Binding-site contacts:
Ligand atom OP2 contacts residue ASP273 of chain 14.A at 2.4 Å.
Ligand atom P contacts residue PHE272 of chain 14.A at 4.3 Å.
Ligand atom P contacts residue ASN491 of chain 14.A at 3.0 Å.
Ligand atom O5' contacts residue ASN491 of chain 14.A at 3.5 Å (h-bond).
Ligand atom C5' contacts residue ASN491 of chain 14.A at 4.0 Å.
Ligand atom P contacts residue TYR271 of chain 14.A at 4.5 Å.
Ligand atom OP2 contacts residue ASN491 of chain 14.A at 1.7 Å (h-bond).
Ligand atom O5' contacts residue ASP273 of chain 14.A at 4.1 Å.
Ligand atom OP1 contacts residue PHE272 of chain 14.A at 3.4 Å.
Ligand atom OP1 contacts residue ASP273 of chain 14.A at 3.3 Å.
Ligand atom OP1 contacts residue TYR271 of chain 14.A at 3.1 Å (h-bond).
Ligand atom C5' contacts residue ASP273 of chain 14.A at 3.8 Å.
Ligand atom P contacts residue ASP273 of chain 14.A at 2.8 Å.
Ligand atom OP1 contacts residue ASN491 of chain 14.A at 3.6 Å.

Sequence of chain 14.A:
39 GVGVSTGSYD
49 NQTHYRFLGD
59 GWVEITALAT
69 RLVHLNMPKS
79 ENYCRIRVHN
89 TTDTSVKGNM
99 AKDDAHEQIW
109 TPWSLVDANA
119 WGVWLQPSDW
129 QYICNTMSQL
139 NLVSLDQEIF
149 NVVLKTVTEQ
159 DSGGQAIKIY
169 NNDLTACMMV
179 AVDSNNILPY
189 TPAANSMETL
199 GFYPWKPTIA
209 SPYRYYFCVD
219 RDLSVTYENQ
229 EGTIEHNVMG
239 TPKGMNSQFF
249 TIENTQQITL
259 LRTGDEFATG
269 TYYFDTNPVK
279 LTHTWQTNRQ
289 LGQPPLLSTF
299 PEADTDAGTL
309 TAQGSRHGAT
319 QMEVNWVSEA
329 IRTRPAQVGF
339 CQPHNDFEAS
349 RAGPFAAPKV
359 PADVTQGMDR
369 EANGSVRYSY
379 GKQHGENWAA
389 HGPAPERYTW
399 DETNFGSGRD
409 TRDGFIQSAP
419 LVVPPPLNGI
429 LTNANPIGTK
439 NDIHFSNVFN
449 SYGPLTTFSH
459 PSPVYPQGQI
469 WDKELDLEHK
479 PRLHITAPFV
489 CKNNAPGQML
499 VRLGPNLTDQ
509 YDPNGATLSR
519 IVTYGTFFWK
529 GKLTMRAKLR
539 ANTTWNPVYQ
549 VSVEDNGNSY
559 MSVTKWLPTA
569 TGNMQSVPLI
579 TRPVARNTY

A protein and the small-molecule ligand that binds it are described below.
Small molecule (SMILES): Nc1ncnc2c1ncn2[C@H]1C[C@H](O)[C@@H](COP(=O)(O)O)O1